Binding-site contacts:
Ligand atom C3 contacts residue TYR326 of chain 1.B at 2.9 Å (hydrophobic).
Ligand atom C8 contacts residue GLU196 of chain 1.B at 3.5 Å.
Ligand atom O1B contacts residue ARG292 of chain 1.B at 2.8 Å (salt-bridge).
Ligand atom O1A contacts residue TYR268 of chain 1.B at 3.4 Å (h-bond).
Ligand atom C9 contacts residue ALA166 of chain 1.B at 3.7 Å (hydrophobic).
Ligand atom N4 contacts residue GLU38 of chain 1.B at 3.3 Å (salt-bridge).
Ligand atom N13 contacts residue GLU147 of chain 1.B at 3.0 Å (salt-bridge).
Ligand atom O9 contacts residue ARG144 of chain 1.B at 3.3 Å (salt-bridge).
Ligand atom C6 contacts residue GLU197 of chain 1.B at 3.7 Å.
Ligand atom O8 contacts residue GLU196 of chain 1.B at 2.7 Å (salt-bridge).
Ligand atom C3 contacts residue ASP70 of chain 1.B at 3.4 Å.
Ligand atom O1A contacts residue TYR326 of chain 1.B at 3.4 Å (h-bond).
Ligand atom C12 contacts residue TRP98 of chain 1.B at 3.3 Å (hydrophobic).
Ligand atom C1 contacts residue TYR326 of chain 1.B at 3.1 Å (hydrophobic).
Ligand atom O6 contacts residue TYR326 of chain 1.B at 3.0 Å (h-bond).
Ligand atom N4 contacts residue ASP70 of chain 1.B at 2.8 Å (salt-bridge).
Ligand atom O8 contacts residue ARG212 of chain 1.B at 3.5 Å.
Ligand atom C1 contacts residue ARG292 of chain 1.B at 3.6 Å.
Ligand atom C9 contacts residue ASN214 of chain 1.B at 3.5 Å.
Ligand atom O6 contacts residue ARG212 of chain 1.B at 3.4 Å (salt-bridge).
Ligand atom C2 contacts residue TYR326 of chain 1.B at 2.8 Å (hydrophobic).
Ligand atom C11 contacts residue TRP98 of chain 1.B at 3.6 Å (hydrophobic).
Ligand atom N13 contacts residue TRP98 of chain 1.B at 3.1 Å (h-bond).
Ligand atom C3 contacts residue GLU38 of chain 1.B at 3.5 Å.
Ligand atom C4 contacts residue GLU38 of chain 1.B at 3.8 Å.
Ligand atom O10 contacts residue ARG71 of chain 1.B at 2.9 Å (salt-bridge).
Ligand atom O1B contacts residue ARG37 of chain 1.B at 2.8 Å (salt-bridge).
Ligand atom O1B contacts residue TYR326 of chain 1.B at 3.4 Å (h-bond).
Ligand atom O10 contacts residue ASP70 of chain 1.B at 3.3 Å.
Ligand atom C4 contacts residue ASP70 of chain 1.B at 3.4 Å.
Ligand atom O9 contacts residue ALA166 of chain 1.B at 3.5 Å.
Ligand atom C12 contacts residue GLU38 of chain 1.B at 3.6 Å.
Ligand atom N12 contacts residue TRP98 of chain 1.B at 2.8 Å (h-bond).
Ligand atom O1A contacts residue ARG212 of chain 1.B at 3.1 Å (salt-bridge).
Ligand atom N12 contacts residue ARG75 of chain 1.B at 3.1 Å (salt-bridge).
Ligand atom C9 contacts residue GLU196 of chain 1.B at 3.2 Å.
Ligand atom N12 contacts residue ASP70 of chain 1.B at 2.9 Å (salt-bridge).
Ligand atom O1A contacts residue ARG292 of chain 1.B at 2.8 Å (salt-bridge).
Ligand atom C8 contacts residue ARG212 of chain 1.B at 3.7 Å.
Ligand atom O9 contacts residue GLU196 of chain 1.B at 2.5 Å (salt-bridge).

A protein and the small-molecule ligand that binds it are described below.
Small molecule (SMILES): [H]/N=C(\N)N[C@H]1C=C(C(=O)O)O[C@@H]([C@H](OC)[C@H](O)CO)[C@@H]1NC(C)=O

Sequence of chain 1.B:
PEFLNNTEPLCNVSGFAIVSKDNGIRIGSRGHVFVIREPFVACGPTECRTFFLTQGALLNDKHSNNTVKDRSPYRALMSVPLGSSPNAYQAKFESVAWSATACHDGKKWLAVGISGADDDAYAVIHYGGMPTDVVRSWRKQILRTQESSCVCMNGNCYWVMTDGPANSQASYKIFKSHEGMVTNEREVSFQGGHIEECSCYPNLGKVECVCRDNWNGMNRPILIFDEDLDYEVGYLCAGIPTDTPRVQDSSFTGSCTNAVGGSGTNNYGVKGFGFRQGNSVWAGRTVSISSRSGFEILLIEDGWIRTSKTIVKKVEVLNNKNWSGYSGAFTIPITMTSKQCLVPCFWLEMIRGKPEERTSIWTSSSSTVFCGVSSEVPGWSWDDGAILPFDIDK